Binding-site contacts:
Ligand atom C4 contacts residue THR45 of chain 1.A at 3.5 Å.
Ligand atom C2 contacts residue PHE120 of chain 1.A at 3.8 Å (hydrophobic).
Ligand atom N3 contacts residue THR45 of chain 1.A at 2.7 Å (h-bond).
Ligand atom C1' contacts residue LYS41 of chain 1.A at 3.6 Å.
Ligand atom C1' contacts residue VAL43 of chain 1.A at 3.4 Å (hydrophobic).
Ligand atom C2 contacts residue ASN44 of chain 1.A at 3.9 Å.
Ligand atom C4 contacts residue PHE120 of chain 1.A at 3.9 Å (hydrophobic).
Ligand atom O2 contacts residue HIS12 of chain 1.A at 3.2 Å.
Ligand atom O4' contacts residue LYS41 of chain 1.A at 3.9 Å.
Ligand atom O2' contacts residue LYS41 of chain 1.A at 2.6 Å (salt-bridge).
Ligand atom O3V contacts residue GLN11 of chain 1.A at 2.8 Å (h-bond).
Ligand atom O3' contacts residue HIS119 of chain 1.A at 3.0 Å.
Ligand atom O2 contacts residue ASN44 of chain 1.A at 3.3 Å.
Ligand atom O4 contacts residue PHE120 of chain 1.A at 3.8 Å.
Ligand atom V contacts residue LYS41 of chain 1.A at 4.1 Å.
Ligand atom C3' contacts residue HIS119 of chain 1.A at 3.8 Å.
Ligand atom O3V contacts residue LYS41 of chain 1.A at 3.5 Å (salt-bridge).
Ligand atom V contacts residue GLN11 of chain 1.A at 3.8 Å.
Ligand atom O2 contacts residue THR45 of chain 1.A at 2.9 Å (h-bond).
Ligand atom N3 contacts residue PHE120 of chain 1.A at 3.4 Å.
Ligand atom O4 contacts residue THR45 of chain 1.A at 3.4 Å (h-bond).
Ligand atom C3' contacts residue PHE120 of chain 1.A at 3.9 Å (hydrophobic).
Ligand atom O2' contacts residue GLN11 of chain 1.A at 4.1 Å.
Ligand atom O2' contacts residue HIS12 of chain 1.A at 3.3 Å (h-bond).
Ligand atom O2 contacts residue VAL43 of chain 1.A at 4.0 Å.
Ligand atom C2 contacts residue THR45 of chain 1.A at 3.6 Å.
Ligand atom C2' contacts residue HIS12 of chain 1.A at 4.1 Å.
Ligand atom O2V contacts residue GLN11 of chain 1.A at 3.8 Å.
Ligand atom C2' contacts residue LYS41 of chain 1.A at 3.7 Å.
Ligand atom O2 contacts residue PHE120 of chain 1.A at 4.0 Å.
Ligand atom V contacts residue HIS119 of chain 1.A at 3.5 Å.
Ligand atom C2' contacts residue PHE120 of chain 1.A at 3.5 Å (hydrophobic).
Ligand atom O2V contacts residue PHE120 of chain 1.A at 2.9 Å (h-bond).
Ligand atom O1V contacts residue HIS119 of chain 1.A at 3.0 Å (h-bond).
Ligand atom O2V contacts residue HIS12 of chain 1.A at 2.7 Å (h-bond).
Ligand atom N1 contacts residue VAL43 of chain 1.A at 3.7 Å.
Ligand atom C2 contacts residue VAL43 of chain 1.A at 4.0 Å (hydrophobic).
Ligand atom O4' contacts residue VAL43 of chain 1.A at 3.5 Å (h-bond).
Ligand atom O2V contacts residue HIS119 of chain 1.A at 3.5 Å.
Ligand atom V contacts residue HIS12 of chain 1.A at 4.0 Å.

Sequence of chain 1.A:
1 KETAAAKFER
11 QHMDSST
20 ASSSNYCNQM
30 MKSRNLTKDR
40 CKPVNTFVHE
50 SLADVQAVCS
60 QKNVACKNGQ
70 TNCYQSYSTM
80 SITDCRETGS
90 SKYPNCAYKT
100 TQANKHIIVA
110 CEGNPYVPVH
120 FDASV

The protein below binds the small molecule below.
Small molecule (SMILES): O=c1ccn([C@@H]2O[C@H](CO)[C@H]3O[V](=O)(O)(O)O[C@H]32)c(=O)[nH]1